Sequence of chain 1.C:
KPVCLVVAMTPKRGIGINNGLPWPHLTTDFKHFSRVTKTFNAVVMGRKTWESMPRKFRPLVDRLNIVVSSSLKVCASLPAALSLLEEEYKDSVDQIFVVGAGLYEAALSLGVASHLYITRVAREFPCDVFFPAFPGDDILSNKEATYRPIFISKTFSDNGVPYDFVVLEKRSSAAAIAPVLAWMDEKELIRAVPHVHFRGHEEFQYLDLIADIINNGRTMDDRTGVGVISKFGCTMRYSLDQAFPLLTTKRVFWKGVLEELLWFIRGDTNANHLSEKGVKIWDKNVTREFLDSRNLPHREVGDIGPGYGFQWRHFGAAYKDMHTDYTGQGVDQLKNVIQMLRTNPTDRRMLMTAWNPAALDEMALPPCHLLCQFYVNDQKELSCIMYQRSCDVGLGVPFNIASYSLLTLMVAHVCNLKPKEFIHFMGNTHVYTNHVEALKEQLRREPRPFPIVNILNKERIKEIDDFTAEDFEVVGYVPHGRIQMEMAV

A protein and the small-molecule ligand that binds it are described below.
Small molecule (SMILES): Nc1nc(N)c2nc(CNc3ccc(C(=O)N[C@@H](CCC(=O)O)C(=O)O)cc3)cnc2n1

Binding-site contacts:
Ligand atom C4 contacts residue ASP31 of chain 1.C at 3.1 Å.
Ligand atom CG contacts residue PHE91 of chain 1.C at 3.8 Å (hydrophobic).
Ligand atom N8 contacts residue NDP1 of chain 1.S at 3.7 Å.
Ligand atom C11 contacts residue PHE32 of chain 1.C at 3.5 Å (hydrophobic).
Ligand atom C7 contacts residue NDP1 of chain 1.S at 3.2 Å.
Ligand atom O contacts residue PHE91 of chain 1.C at 3.0 Å.
Ligand atom O2 contacts residue ARG97 of chain 1.C at 3.2 Å (salt-bridge).
Ligand atom O1 contacts residue LEU94 of chain 1.C at 3.5 Å.
Ligand atom CT contacts residue LEU94 of chain 1.C at 3.8 Å (hydrophobic).
Ligand atom NA2 contacts residue VAL8 of chain 1.C at 3.8 Å.
Ligand atom N1 contacts residue VAL8 of chain 1.C at 3.6 Å.
Ligand atom C2 contacts residue ASP31 of chain 1.C at 3.6 Å.
Ligand atom C6 contacts residue NDP1 of chain 1.S at 3.6 Å.
Ligand atom C9 contacts residue NDP1 of chain 1.S at 3.8 Å.
Ligand atom CT contacts residue ARG97 of chain 1.C at 3.7 Å.
Ligand atom NA4 contacts residue PHE32 of chain 1.C at 3.8 Å.
Ligand atom NA2 contacts residue THR172 of chain 1.C at 3.3 Å (h-bond).
Ligand atom N8 contacts residue PHE35 of chain 1.C at 3.6 Å.
Ligand atom NA2 contacts residue ASP31 of chain 1.C at 3.2 Å (salt-bridge).
Ligand atom N1 contacts residue VAL9 of chain 1.C at 3.8 Å.
Ligand atom C16 contacts residue PHE32 of chain 1.C at 3.3 Å (hydrophobic).
Ligand atom CT contacts residue SER36 of chain 1.C at 3.6 Å.
Ligand atom O2 contacts residue SER36 of chain 1.C at 2.7 Å (h-bond).
Ligand atom C12 contacts residue PHE35 of chain 1.C at 3.8 Å (hydrophobic).
Ligand atom O1 contacts residue ARG97 of chain 1.C at 3.5 Å (salt-bridge).
Ligand atom OE2 contacts residue SER36 of chain 1.C at 3.9 Å.
Ligand atom NA2 contacts residue VAL9 of chain 1.C at 3.3 Å (h-bond).
Ligand atom CA contacts residue PHE91 of chain 1.C at 3.9 Å (hydrophobic).
Ligand atom N3 contacts residue ALA10 of chain 1.C at 3.7 Å.
Ligand atom N1 contacts residue PHE35 of chain 1.C at 3.6 Å.
Ligand atom OE1 contacts residue PHE32 of chain 1.C at 3.4 Å.
Ligand atom N contacts residue PHE32 of chain 1.C at 3.8 Å.
Ligand atom N8 contacts residue VAL8 of chain 1.C at 3.5 Å (h-bond).
Ligand atom C15 contacts residue PHE32 of chain 1.C at 3.6 Å (hydrophobic).
Ligand atom C8A contacts residue PHE35 of chain 1.C at 3.7 Å (hydrophobic).
Ligand atom NA4 contacts residue ASP31 of chain 1.C at 2.9 Å (salt-bridge).
Ligand atom C12 contacts residue PHE32 of chain 1.C at 3.8 Å (hydrophobic).
Ligand atom C2 contacts residue VAL9 of chain 1.C at 3.8 Å (hydrophobic).
Ligand atom N3 contacts residue ASP31 of chain 1.C at 2.5 Å (salt-bridge).
Ligand atom O1 contacts residue PHE91 of chain 1.C at 3.7 Å.